Sequence of chain 1.A:
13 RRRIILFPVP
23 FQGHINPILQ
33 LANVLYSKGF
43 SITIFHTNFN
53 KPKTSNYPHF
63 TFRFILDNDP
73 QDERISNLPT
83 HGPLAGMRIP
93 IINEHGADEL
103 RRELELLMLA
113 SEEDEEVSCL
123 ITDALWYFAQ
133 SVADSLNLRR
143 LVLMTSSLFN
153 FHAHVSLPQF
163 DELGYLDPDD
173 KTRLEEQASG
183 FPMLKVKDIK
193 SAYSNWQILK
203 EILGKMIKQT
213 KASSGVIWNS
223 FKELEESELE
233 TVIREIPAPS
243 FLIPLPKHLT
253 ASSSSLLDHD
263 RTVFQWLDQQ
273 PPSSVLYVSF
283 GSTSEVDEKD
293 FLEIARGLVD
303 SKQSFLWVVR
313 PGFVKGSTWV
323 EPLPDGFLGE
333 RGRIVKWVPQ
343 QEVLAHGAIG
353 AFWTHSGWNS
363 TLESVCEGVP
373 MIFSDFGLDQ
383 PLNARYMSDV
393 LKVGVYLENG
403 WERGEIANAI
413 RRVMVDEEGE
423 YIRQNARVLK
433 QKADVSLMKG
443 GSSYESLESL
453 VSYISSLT

Binding-site contacts:
Ligand atom C2 contacts residue HIS26 of chain 1.A at 3.7 Å.
Ligand atom OBG contacts residue LEU86 of chain 1.A at 3.8 Å.
Ligand atom CAH contacts residue GLY88 of chain 1.A at 3.5 Å.
Ligand atom CAA contacts residue ASN197 of chain 1.A at 4.0 Å.
Ligand atom CAG contacts residue MET89 of chain 1.A at 3.9 Å (hydrophobic).
Ligand atom CAQ contacts residue LEU380 of chain 1.A at 4.2 Å (hydrophobic).
Ligand atom CAN contacts residue ILE91 of chain 1.A at 4.2 Å (hydrophobic).
Ligand atom CAK contacts residue LEU86 of chain 1.A at 4.2 Å (hydrophobic).
Ligand atom CAT contacts residue LEU127 of chain 1.A at 3.8 Å (hydrophobic).
Ligand atom C4 contacts residue PHE23 of chain 1.A at 4.3 Å (hydrophobic).
Ligand atom C3 contacts residue PHE23 of chain 1.A at 4.1 Å (hydrophobic).
Ligand atom C3 contacts residue HIS26 of chain 1.A at 3.8 Å.
Ligand atom CAN contacts residue GLY88 of chain 1.A at 4.0 Å.
Ligand atom O3 contacts residue HIS26 of chain 1.A at 3.5 Å.
Ligand atom C5 contacts residue PHE23 of chain 1.A at 4.0 Å (hydrophobic).
Ligand atom OBG contacts residue MET89 of chain 1.A at 4.3 Å.
Ligand atom C6 contacts residue GLY88 of chain 1.A at 4.3 Å.
Ligand atom CAF contacts residue ASN197 of chain 1.A at 4.2 Å.
Ligand atom CAS contacts residue ILE204 of chain 1.A at 3.9 Å (hydrophobic).
Ligand atom O6 contacts residue GLY84 of chain 1.A at 4.2 Å.
Ligand atom CAH contacts residue PRO92 of chain 1.A at 3.9 Å (hydrophobic).
Ligand atom O3 contacts residue UDP1 of chain 1.B at 3.7 Å.
Ligand atom CAG contacts residue GLY88 of chain 1.A at 3.7 Å.
Ligand atom CAB contacts residue ILE200 of chain 1.A at 4.2 Å (hydrophobic).
Ligand atom O2 contacts residue HIS26 of chain 1.A at 2.6 Å (h-bond).
Ligand atom OBG contacts residue PRO85 of chain 1.A at 2.6 Å (h-bond).
Ligand atom O6 contacts residue GLY88 of chain 1.A at 3.3 Å.
Ligand atom CAL contacts residue ILE200 of chain 1.A at 3.8 Å (hydrophobic).
Ligand atom CAQ contacts residue LEU201 of chain 1.A at 4.2 Å (hydrophobic).
Ligand atom C6 contacts residue THR285 of chain 1.A at 3.8 Å.
Ligand atom O4 contacts residue PHE23 of chain 1.A at 3.7 Å.
Ligand atom CAK contacts residue PRO85 of chain 1.A at 3.5 Å (hydrophobic).
Ligand atom C6 contacts residue PHE23 of chain 1.A at 3.9 Å (hydrophobic).
Ligand atom OBG contacts residue GLY88 of chain 1.A at 4.2 Å.
Ligand atom CAL contacts residue MET89 of chain 1.A at 3.9 Å (hydrophobic).
Ligand atom O6 contacts residue PRO85 of chain 1.A at 3.2 Å (h-bond).
Ligand atom O1 contacts residue ILE91 of chain 1.A at 4.0 Å.
Ligand atom OBH contacts residue PRO85 of chain 1.A at 3.7 Å.
Ligand atom C1 contacts residue ILE91 of chain 1.A at 3.9 Å (hydrophobic).
Ligand atom OBH contacts residue LEU86 of chain 1.A at 3.5 Å.

A protein and the small-molecule ligand that binds it are described below.
Small molecule (SMILES): C=C1C[C@@]23CC[C@H]4[C@@](C)(CCC[C@@]4(C)C(=O)O)[C@@H]2CC[C@]1(O[C@H]1O[C@@H](CO)[C@H](O)[C@@H](O)[C@@H]1O)C3